Binding-site contacts:
Ligand atom C7 contacts residue ASN154 of chain 59.C at 3.4 Å.
Ligand atom C4 contacts residue ASN154 of chain 59.C at 4.2 Å.
Ligand atom O5 contacts residue SER157 of chain 59.C at 3.5 Å (h-bond).
Ligand atom C8 contacts residue ASN154 of chain 59.C at 3.8 Å.
Ligand atom O7 contacts residue ASN154 of chain 59.C at 3.8 Å.
Ligand atom C1 contacts residue ASN154 of chain 59.C at 1.4 Å.
Ligand atom O6 contacts residue SER157 of chain 59.C at 4.4 Å.
Ligand atom N2 contacts residue ASN154 of chain 59.C at 3.1 Å (h-bond).
Ligand atom C3 contacts residue ASN154 of chain 59.C at 3.9 Å.
Ligand atom C5 contacts residue SER157 of chain 59.C at 4.3 Å.
Ligand atom C1 contacts residue SER157 of chain 59.C at 4.2 Å.
Ligand atom C6 contacts residue SER157 of chain 59.C at 4.1 Å.
Ligand atom O5 contacts residue ASN154 of chain 59.C at 2.3 Å (h-bond).
Ligand atom C5 contacts residue SER156 of chain 59.C at 4.4 Å.
Ligand atom C5 contacts residue ASN154 of chain 59.C at 3.6 Å.
Ligand atom O5 contacts residue SER156 of chain 59.C at 4.3 Å.
Ligand atom C2 contacts residue ASN154 of chain 59.C at 2.5 Å.
Ligand atom C1 contacts residue SER156 of chain 59.C at 4.1 Å.

This protein binds this small molecule.
Small molecule (SMILES): CC(=O)N[C@@H]1[C@@H](O)[C@H](O)[C@@H](CO)O[C@H]1O

Sequence of chain 59.C:
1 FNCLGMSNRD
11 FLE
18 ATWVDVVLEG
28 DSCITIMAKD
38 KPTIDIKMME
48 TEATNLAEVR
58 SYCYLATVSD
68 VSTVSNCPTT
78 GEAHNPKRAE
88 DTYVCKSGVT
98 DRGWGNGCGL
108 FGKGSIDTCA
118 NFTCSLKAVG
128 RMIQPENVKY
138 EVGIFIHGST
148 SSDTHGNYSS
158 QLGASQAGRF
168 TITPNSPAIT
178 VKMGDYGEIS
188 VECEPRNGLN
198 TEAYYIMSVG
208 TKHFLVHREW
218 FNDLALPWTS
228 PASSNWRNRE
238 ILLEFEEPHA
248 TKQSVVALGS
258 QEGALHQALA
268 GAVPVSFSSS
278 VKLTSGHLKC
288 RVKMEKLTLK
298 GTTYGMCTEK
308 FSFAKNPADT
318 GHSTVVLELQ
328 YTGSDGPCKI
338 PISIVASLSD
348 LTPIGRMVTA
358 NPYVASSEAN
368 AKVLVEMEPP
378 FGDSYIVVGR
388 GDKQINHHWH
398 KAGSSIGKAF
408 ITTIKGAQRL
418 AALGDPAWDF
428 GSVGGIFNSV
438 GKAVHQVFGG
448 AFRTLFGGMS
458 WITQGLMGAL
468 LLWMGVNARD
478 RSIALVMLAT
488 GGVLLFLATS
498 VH